Binding-site contacts:
Ligand atom C8 contacts residue GLN440 of chain 1.E at 3.7 Å.
Ligand atom C7 contacts residue GLN440 of chain 1.E at 4.2 Å.
Ligand atom C8 contacts residue ASN310 of chain 1.E at 4.0 Å.
Ligand atom C3 contacts residue ASN310 of chain 1.E at 3.8 Å.
Ligand atom C6 contacts residue ILE331 of chain 1.E at 4.2 Å (hydrophobic).
Ligand atom N2 contacts residue ASN310 of chain 1.E at 2.9 Å (h-bond).
Ligand atom C1 contacts residue ILE331 of chain 1.E at 4.3 Å (hydrophobic).
Ligand atom C8 contacts residue GLY439 of chain 1.E at 3.8 Å.
Ligand atom O7 contacts residue ASN310 of chain 1.E at 3.5 Å (h-bond).
Ligand atom C2 contacts residue ASN310 of chain 1.E at 2.4 Å.
Ligand atom C1 contacts residue ASN310 of chain 1.E at 1.4 Å.
Ligand atom O5 contacts residue ILE331 of chain 1.E at 3.6 Å.
Ligand atom O7 contacts residue GLN440 of chain 1.E at 3.6 Å.
Ligand atom C5 contacts residue ILE331 of chain 1.E at 4.5 Å (hydrophobic).
Ligand atom C5 contacts residue ASN310 of chain 1.E at 3.6 Å.
Ligand atom C4 contacts residue ASN310 of chain 1.E at 4.2 Å.
Ligand atom O5 contacts residue ASN310 of chain 1.E at 2.3 Å (h-bond).
Ligand atom C7 contacts residue ASN310 of chain 1.E at 3.4 Å.

A protein and the small-molecule ligand that binds it are described below.
Small molecule (SMILES): CC(=O)N[C@@H]1[C@@H](O)[C@H](O)[C@@H](CO)O[C@H]1O

Sequence of chain 1.E:
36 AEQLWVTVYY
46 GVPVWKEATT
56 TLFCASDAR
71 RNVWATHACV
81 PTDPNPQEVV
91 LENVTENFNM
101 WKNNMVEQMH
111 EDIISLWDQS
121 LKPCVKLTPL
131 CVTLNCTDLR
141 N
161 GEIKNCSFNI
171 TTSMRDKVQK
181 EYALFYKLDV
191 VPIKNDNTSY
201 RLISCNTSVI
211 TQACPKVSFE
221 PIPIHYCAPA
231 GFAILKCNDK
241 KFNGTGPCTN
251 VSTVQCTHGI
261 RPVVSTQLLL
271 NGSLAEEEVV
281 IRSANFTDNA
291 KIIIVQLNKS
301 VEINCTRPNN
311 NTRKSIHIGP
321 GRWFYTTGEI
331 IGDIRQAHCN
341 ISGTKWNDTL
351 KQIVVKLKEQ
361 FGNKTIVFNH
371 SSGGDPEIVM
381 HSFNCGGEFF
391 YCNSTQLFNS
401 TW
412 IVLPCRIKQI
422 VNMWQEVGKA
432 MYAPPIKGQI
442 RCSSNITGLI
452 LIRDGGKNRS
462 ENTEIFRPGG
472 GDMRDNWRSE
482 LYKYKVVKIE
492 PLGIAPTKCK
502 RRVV